The protein below binds the small molecule below.
Small molecule (SMILES): CC(=O)N[C@@H]1[C@@H](O)[C@H](O)[C@@H](CO)O[C@H]1O

Binding-site contacts:
Ligand atom O6 contacts residue GLU207 of chain 1.A at 3.6 Å.
Ligand atom C1 contacts residue LEU206 of chain 1.A at 4.4 Å (hydrophobic).
Ligand atom N2 contacts residue NAG1 of chain 1.P at 2.6 Å (h-bond).
Ligand atom O7 contacts residue NAG1 of chain 1.P at 2.9 Å (h-bond).
Ligand atom C5 contacts residue TYR210 of chain 1.A at 4.1 Å (hydrophobic).
Ligand atom C8 contacts residue MET184 of chain 1.B at 4.4 Å (hydrophobic).
Ligand atom O5 contacts residue TYR210 of chain 1.A at 3.9 Å.
Ligand atom C2 contacts residue NAG1 of chain 1.P at 2.8 Å.
Ligand atom C8 contacts residue NAG1 of chain 1.P at 3.9 Å.
Ligand atom C3 contacts residue NAG1 of chain 1.P at 4.3 Å.
Ligand atom C1 contacts residue TYR210 of chain 1.A at 4.0 Å (hydrophobic).
Ligand atom C1 contacts residue NAG1 of chain 1.P at 2.7 Å.
Ligand atom C6 contacts residue TYR210 of chain 1.A at 4.2 Å (hydrophobic).
Ligand atom C8 contacts residue PHE188 of chain 1.B at 4.3 Å (hydrophobic).
Ligand atom C7 contacts residue NAG1 of chain 1.P at 3.0 Å.
Ligand atom O7 contacts residue MET184 of chain 1.B at 4.5 Å.
Ligand atom O5 contacts residue NAG1 of chain 1.P at 3.7 Å.

Sequence of chain 1.A:
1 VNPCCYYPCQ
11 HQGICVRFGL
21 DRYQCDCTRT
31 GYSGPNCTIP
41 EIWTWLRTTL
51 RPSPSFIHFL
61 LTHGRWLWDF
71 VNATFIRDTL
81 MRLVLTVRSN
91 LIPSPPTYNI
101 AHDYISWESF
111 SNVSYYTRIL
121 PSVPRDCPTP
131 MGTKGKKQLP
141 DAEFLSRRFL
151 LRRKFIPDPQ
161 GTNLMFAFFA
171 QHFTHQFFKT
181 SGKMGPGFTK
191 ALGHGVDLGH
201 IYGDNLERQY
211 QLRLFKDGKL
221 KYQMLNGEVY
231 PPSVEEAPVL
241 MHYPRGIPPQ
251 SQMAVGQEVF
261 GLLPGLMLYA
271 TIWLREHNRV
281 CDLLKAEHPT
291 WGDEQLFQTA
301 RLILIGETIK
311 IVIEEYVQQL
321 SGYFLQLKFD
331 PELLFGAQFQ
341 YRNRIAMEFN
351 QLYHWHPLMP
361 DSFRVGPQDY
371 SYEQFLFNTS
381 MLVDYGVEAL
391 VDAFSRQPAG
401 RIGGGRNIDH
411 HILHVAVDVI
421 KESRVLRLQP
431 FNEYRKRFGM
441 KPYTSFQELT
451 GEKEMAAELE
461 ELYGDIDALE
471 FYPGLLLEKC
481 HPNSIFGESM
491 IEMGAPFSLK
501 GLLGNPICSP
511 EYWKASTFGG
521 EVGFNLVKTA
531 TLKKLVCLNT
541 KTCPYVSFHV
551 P

Sequence of chain 1.B:
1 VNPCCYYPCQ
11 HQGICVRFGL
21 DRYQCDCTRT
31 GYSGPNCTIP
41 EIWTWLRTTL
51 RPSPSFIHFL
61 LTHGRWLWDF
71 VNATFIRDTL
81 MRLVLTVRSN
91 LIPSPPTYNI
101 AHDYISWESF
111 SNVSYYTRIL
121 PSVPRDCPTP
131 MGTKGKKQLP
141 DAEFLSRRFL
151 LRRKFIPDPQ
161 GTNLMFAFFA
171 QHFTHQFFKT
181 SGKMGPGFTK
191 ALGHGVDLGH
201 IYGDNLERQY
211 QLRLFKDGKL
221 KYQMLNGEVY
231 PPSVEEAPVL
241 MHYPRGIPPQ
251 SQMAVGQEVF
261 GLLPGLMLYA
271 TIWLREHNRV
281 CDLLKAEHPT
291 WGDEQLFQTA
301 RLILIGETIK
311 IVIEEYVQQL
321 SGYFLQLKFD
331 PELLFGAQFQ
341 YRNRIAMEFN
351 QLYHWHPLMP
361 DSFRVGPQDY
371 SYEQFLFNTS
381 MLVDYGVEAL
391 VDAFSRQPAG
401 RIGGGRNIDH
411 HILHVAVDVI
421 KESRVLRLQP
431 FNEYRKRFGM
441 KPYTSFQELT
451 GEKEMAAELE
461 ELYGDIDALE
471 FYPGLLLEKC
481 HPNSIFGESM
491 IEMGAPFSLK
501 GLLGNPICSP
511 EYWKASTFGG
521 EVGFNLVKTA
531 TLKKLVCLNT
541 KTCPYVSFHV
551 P